The small molecule below binds the protein below.
Small molecule (SMILES): Cc1oc(-c2ccccc2)cc1C(=O)O

Sequence of chain 1.A:
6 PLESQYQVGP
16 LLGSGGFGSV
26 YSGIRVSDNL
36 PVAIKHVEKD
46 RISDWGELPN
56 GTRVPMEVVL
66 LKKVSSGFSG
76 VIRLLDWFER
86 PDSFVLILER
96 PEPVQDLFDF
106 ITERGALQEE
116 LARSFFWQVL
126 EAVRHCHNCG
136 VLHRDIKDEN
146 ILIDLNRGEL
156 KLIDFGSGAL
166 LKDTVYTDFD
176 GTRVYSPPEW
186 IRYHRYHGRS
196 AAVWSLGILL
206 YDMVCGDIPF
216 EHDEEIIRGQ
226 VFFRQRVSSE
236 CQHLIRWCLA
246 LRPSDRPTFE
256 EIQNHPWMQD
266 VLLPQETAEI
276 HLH

Binding-site contacts:
Ligand atom C10 contacts residue ARG95 of chain 1.A at 3.8 Å.
Ligand atom C11 contacts residue LEU93 of chain 1.A at 3.8 Å (hydrophobic).
Ligand atom C6 contacts residue LEU147 of chain 1.A at 3.6 Å (hydrophobic).
Ligand atom C8 contacts residue ILE158 of chain 1.A at 3.6 Å (hydrophobic).
Ligand atom C11 contacts residue ASP159 of chain 1.A at 3.3 Å.
Ligand atom C3 contacts residue LEU93 of chain 1.A at 3.6 Å (hydrophobic).
Ligand atom C5 contacts residue LEU17 of chain 1.A at 4.0 Å (hydrophobic).
Ligand atom C7 contacts residue LEU93 of chain 1.A at 3.9 Å (hydrophobic).
Ligand atom C13 contacts residue ARG95 of chain 1.A at 3.6 Å.
Ligand atom C1 contacts residue VAL25 of chain 1.A at 3.9 Å (hydrophobic).
Ligand atom C9 contacts residue LEU17 of chain 1.A at 3.6 Å (hydrophobic).
Ligand atom C6 contacts residue GLU94 of chain 1.A at 3.9 Å.
Ligand atom C11 contacts residue LYS40 of chain 1.A at 3.7 Å.
Ligand atom O4 contacts residue ILE158 of chain 1.A at 3.6 Å.
Ligand atom O14 contacts residue ILE158 of chain 1.A at 3.9 Å.
Ligand atom O4 contacts residue VAL25 of chain 1.A at 3.6 Å.
Ligand atom C3 contacts residue ILE158 of chain 1.A at 3.9 Å (hydrophobic).
Ligand atom C13 contacts residue LEU147 of chain 1.A at 3.5 Å (hydrophobic).
Ligand atom C6 contacts residue ILE77 of chain 1.A at 3.8 Å (hydrophobic).
Ligand atom O15 contacts residue ASP159 of chain 1.A at 3.2 Å.
Ligand atom C9 contacts residue LEU147 of chain 1.A at 3.8 Å (hydrophobic).
Ligand atom C12 contacts residue VAL25 of chain 1.A at 3.8 Å (hydrophobic).
Ligand atom C1 contacts residue ILE158 of chain 1.A at 3.8 Å (hydrophobic).
Ligand atom C5 contacts residue LEU147 of chain 1.A at 4.0 Å (hydrophobic).
Ligand atom C13 contacts residue VAL99 of chain 1.A at 4.0 Å (hydrophobic).
Ligand atom C12 contacts residue PHE22 of chain 1.A at 3.6 Å (hydrophobic).
Ligand atom C7 contacts residue ILE158 of chain 1.A at 3.9 Å (hydrophobic).
Ligand atom C10 contacts residue PRO96 of chain 1.A at 4.0 Å (hydrophobic).
Ligand atom C2 contacts residue ALA38 of chain 1.A at 3.8 Å (hydrophobic).
Ligand atom O14 contacts residue ASP159 of chain 1.A at 2.9 Å (salt-bridge).
Ligand atom C8 contacts residue VAL25 of chain 1.A at 4.0 Å (hydrophobic).
Ligand atom C6 contacts residue ALA38 of chain 1.A at 3.4 Å (hydrophobic).
Ligand atom C10 contacts residue GLU94 of chain 1.A at 3.5 Å.
Ligand atom O15 contacts residue LYS40 of chain 1.A at 2.7 Å (salt-bridge).
Ligand atom O14 contacts residue LEU93 of chain 1.A at 3.4 Å.
Ligand atom C12 contacts residue ILE158 of chain 1.A at 4.1 Å (hydrophobic).
Ligand atom O14 contacts residue ILE77 of chain 1.A at 4.0 Å.
Ligand atom C10 contacts residue LEU147 of chain 1.A at 3.5 Å (hydrophobic).
Ligand atom C10 contacts residue ALA38 of chain 1.A at 3.6 Å (hydrophobic).
Ligand atom C2 contacts residue LEU147 of chain 1.A at 3.9 Å (hydrophobic).